Sequence of chain 1.F:
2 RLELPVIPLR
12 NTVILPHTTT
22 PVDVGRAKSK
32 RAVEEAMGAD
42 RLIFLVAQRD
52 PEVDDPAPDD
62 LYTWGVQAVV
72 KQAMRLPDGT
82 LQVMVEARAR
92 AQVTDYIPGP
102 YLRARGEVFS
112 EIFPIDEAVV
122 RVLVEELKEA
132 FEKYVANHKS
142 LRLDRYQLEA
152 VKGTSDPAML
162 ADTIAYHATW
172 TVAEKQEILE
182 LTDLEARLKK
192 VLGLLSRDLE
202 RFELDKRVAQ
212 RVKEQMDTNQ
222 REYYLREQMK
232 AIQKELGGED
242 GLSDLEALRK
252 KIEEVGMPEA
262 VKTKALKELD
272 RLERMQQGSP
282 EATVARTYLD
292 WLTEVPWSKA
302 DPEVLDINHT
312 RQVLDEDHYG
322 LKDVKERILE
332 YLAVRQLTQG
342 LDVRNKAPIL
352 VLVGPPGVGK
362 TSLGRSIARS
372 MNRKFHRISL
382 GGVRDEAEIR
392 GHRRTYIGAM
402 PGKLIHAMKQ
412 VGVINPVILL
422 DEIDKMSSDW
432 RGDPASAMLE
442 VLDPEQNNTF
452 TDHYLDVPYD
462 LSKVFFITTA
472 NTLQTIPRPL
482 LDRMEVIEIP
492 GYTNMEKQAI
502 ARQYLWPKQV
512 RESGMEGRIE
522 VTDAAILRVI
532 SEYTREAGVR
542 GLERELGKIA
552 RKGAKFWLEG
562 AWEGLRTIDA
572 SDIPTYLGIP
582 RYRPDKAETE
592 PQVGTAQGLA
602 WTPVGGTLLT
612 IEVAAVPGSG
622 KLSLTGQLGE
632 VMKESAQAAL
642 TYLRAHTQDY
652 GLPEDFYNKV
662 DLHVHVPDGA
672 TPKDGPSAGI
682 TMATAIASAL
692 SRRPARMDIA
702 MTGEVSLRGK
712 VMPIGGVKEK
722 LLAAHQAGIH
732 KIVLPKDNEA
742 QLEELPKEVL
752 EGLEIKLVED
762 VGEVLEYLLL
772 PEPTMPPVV

Sequence of chain 1.A:
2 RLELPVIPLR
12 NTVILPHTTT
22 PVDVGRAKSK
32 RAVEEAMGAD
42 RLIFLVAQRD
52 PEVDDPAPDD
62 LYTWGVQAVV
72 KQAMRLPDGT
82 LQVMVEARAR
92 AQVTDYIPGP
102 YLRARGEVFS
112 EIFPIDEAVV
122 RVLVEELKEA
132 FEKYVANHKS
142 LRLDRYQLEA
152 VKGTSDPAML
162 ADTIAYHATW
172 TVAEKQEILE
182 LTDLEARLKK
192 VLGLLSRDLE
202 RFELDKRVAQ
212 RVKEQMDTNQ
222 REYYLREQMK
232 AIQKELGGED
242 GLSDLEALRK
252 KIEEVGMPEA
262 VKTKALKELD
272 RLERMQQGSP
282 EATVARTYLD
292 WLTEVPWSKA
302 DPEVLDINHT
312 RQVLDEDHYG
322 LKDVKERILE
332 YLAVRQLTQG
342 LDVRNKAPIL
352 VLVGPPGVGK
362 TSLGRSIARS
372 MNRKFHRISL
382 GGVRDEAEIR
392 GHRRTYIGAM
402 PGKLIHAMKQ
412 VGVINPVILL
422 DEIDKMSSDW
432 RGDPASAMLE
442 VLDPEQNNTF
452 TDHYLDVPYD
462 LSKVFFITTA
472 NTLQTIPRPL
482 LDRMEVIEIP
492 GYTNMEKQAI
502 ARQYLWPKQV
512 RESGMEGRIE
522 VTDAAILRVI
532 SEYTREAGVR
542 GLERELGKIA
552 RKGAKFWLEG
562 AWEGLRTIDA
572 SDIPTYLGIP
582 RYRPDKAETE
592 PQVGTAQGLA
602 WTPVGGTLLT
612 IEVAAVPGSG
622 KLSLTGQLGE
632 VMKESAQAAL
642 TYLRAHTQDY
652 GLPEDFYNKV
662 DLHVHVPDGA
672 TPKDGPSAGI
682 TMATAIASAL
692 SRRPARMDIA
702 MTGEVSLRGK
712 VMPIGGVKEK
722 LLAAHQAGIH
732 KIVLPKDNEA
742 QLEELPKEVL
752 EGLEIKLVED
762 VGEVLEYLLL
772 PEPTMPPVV

A small-molecule ligand and the protein it binds are described below.
Small molecule (SMILES): Nc1ncnc2c1ncn2[C@@H]1O[C@H](COP(=O)(O)OP(=O)(O)OP(O)(O)=S)[C@@H](O)[C@H]1O

Binding-site contacts:
Ligand atom N6 contacts residue ILE501 of chain 1.F at 3.4 Å.
Ligand atom S1G contacts residue ARG484 of chain 1.A at 3.5 Å (salt-bridge).
Ligand atom O2B contacts residue GLY358 of chain 1.F at 2.6 Å (h-bond).
Ligand atom PB contacts residue VAL359 of chain 1.F at 3.2 Å.
Ligand atom O2A contacts residue THR362 of chain 1.F at 3.2 Å (h-bond).
Ligand atom N7 contacts residue TYR493 of chain 1.F at 3.3 Å (h-bond).
Ligand atom O3G contacts residue ARG484 of chain 1.A at 2.9 Å (salt-bridge).
Ligand atom C6 contacts residue ILE501 of chain 1.F at 3.6 Å (hydrophobic).
Ligand atom O3A contacts residue ARG541 of chain 1.F at 3.3 Å (salt-bridge).
Ligand atom O1B contacts residue LYS361 of chain 1.F at 3.4 Å.
Ligand atom O2G contacts residue LYS361 of chain 1.F at 3.6 Å.
Ligand atom C2 contacts residue ASP318 of chain 1.F at 3.5 Å.
Ligand atom O2B contacts residue PRO357 of chain 1.F at 3.7 Å.
Ligand atom PG contacts residue ARG484 of chain 1.A at 3.4 Å.
Ligand atom O2A contacts residue LYS361 of chain 1.F at 2.4 Å (salt-bridge).
Ligand atom N1 contacts residue ILE501 of chain 1.F at 3.4 Å.
Ligand atom O3' contacts residue GLU446 of chain 1.A at 2.5 Å (salt-bridge).
Ligand atom O2' contacts residue SER363 of chain 1.F at 3.4 Å (h-bond).
Ligand atom O3B contacts residue ARG541 of chain 1.F at 3.2 Å (salt-bridge).
Ligand atom N1 contacts residue HIS319 of chain 1.F at 3.3 Å.
Ligand atom O4' contacts residue VAL540 of chain 1.F at 3.3 Å.
Ligand atom N6 contacts residue TYR493 of chain 1.F at 3.0 Å (h-bond).
Ligand atom N6 contacts residue TYR320 of chain 1.F at 3.2 Å (h-bond).
Ligand atom N9 contacts residue VAL540 of chain 1.F at 3.8 Å.
Ligand atom PA contacts residue VAL359 of chain 1.F at 3.6 Å.
Ligand atom O1A contacts residue ARG541 of chain 1.F at 3.6 Å (salt-bridge).
Ligand atom O1B contacts residue VAL359 of chain 1.F at 3.2 Å (h-bond).
Ligand atom C8 contacts residue GLY360 of chain 1.F at 3.6 Å.
Ligand atom N7 contacts residue GLY360 of chain 1.F at 3.6 Å (h-bond).
Ligand atom C5 contacts residue HIS319 of chain 1.F at 3.8 Å.
Ligand atom O3A contacts residue VAL359 of chain 1.F at 3.1 Å (h-bond).
Ligand atom O3B contacts residue ARG484 of chain 1.A at 3.5 Å (salt-bridge).
Ligand atom C3' contacts residue GLU446 of chain 1.A at 3.6 Å.
Ligand atom O2A contacts residue VAL359 of chain 1.F at 3.0 Å (h-bond).
Ligand atom O2B contacts residue VAL359 of chain 1.F at 2.7 Å (h-bond).
Ligand atom C8 contacts residue VAL540 of chain 1.F at 3.5 Å (hydrophobic).
Ligand atom O2A contacts residue GLY360 of chain 1.F at 3.2 Å.
Ligand atom O1A contacts residue THR362 of chain 1.F at 3.8 Å.
Ligand atom C6 contacts residue HIS319 of chain 1.F at 3.5 Å.
Ligand atom C2 contacts residue HIS319 of chain 1.F at 3.5 Å.